A small-molecule ligand and the protein it binds are described below.
Small molecule (SMILES): CC(=O)N[C@@H]1[C@@H](O)[C@H](O)[C@@H](CO)O[C@H]1O

Binding-site contacts:
Ligand atom C2 contacts residue ASN289 of chain 1.B at 2.4 Å.
Ligand atom C8 contacts residue ASN289 of chain 1.B at 4.4 Å.
Ligand atom O7 contacts residue ASN289 of chain 1.B at 3.2 Å (h-bond).
Ligand atom C5 contacts residue ASN289 of chain 1.B at 3.7 Å.
Ligand atom C7 contacts residue ASN289 of chain 1.B at 3.2 Å.
Ligand atom C8 contacts residue ASN278 of chain 1.B at 3.5 Å.
Ligand atom C4 contacts residue ASN289 of chain 1.B at 4.2 Å.
Ligand atom O5 contacts residue ASN289 of chain 1.B at 2.4 Å (h-bond).
Ligand atom C1 contacts residue ASN289 of chain 1.B at 1.4 Å.
Ligand atom N2 contacts residue ASN289 of chain 1.B at 2.9 Å (h-bond).
Ligand atom C3 contacts residue ASN289 of chain 1.B at 3.8 Å.

Sequence of chain 1.B:
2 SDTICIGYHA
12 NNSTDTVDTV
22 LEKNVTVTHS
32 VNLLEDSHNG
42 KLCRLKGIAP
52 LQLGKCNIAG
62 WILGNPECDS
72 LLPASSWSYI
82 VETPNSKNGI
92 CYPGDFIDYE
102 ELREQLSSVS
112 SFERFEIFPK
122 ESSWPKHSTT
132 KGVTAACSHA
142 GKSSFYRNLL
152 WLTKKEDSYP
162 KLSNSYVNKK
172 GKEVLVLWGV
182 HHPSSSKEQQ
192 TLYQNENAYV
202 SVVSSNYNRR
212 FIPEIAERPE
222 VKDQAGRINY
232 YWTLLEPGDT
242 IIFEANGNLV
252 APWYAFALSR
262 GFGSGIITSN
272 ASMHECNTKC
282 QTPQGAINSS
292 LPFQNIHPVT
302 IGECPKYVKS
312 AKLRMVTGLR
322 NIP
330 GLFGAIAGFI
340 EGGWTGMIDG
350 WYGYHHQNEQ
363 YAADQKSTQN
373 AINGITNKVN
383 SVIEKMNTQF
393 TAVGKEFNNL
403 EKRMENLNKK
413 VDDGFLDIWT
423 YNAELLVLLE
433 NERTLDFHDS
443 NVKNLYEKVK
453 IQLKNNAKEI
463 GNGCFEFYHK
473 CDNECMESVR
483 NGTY